Sequence of chain 48.B:
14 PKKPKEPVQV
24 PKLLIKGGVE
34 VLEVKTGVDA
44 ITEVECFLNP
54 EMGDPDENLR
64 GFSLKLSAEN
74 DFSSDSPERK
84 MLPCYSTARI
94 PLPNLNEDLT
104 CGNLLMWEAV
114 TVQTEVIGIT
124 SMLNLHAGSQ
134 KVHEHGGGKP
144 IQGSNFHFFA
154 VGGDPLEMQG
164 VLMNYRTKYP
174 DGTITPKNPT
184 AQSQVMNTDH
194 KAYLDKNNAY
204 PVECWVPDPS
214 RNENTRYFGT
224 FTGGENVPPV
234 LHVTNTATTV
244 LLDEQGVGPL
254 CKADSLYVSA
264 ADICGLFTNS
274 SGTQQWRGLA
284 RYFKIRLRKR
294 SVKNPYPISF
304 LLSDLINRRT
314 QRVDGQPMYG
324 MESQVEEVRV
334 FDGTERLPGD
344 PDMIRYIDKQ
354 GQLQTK

Sequence of chain 48.A:
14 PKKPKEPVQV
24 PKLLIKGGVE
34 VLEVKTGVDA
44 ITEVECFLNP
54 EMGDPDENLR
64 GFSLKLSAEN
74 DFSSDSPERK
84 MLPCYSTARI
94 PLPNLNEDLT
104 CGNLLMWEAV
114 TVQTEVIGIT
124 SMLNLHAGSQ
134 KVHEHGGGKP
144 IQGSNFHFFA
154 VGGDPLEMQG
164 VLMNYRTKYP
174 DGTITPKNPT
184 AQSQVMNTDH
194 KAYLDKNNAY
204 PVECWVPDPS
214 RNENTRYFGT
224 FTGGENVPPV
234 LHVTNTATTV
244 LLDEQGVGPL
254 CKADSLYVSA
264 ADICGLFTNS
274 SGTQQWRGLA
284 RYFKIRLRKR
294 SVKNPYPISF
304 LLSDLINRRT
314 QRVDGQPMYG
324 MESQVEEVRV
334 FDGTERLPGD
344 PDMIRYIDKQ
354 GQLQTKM

Binding-site contacts:
Ligand atom C9 contacts residue LEU67 of chain 48.A at 3.9 Å (hydrophobic).
Ligand atom C1 contacts residue LYS68 of chain 48.A at 3.8 Å.
Ligand atom N5 contacts residue ASN272 of chain 48.A at 3.1 Å (h-bond).
Ligand atom O8 contacts residue GLN278 of chain 48.A at 3.5 Å (h-bond).
Ligand atom O10 contacts residue LEU62 of chain 48.A at 3.6 Å.
Ligand atom O9 contacts residue LYS68 of chain 48.A at 2.8 Å (salt-bridge).
Ligand atom C10 contacts residue ASN272 of chain 48.A at 3.7 Å.
Ligand atom N5 contacts residue GLN278 of chain 48.A at 3.7 Å.
Ligand atom C5 contacts residue ASN272 of chain 48.A at 3.9 Å.
Ligand atom C11 contacts residue PHE270 of chain 48.A at 3.8 Å (hydrophobic).
Ligand atom O1B contacts residue THR276 of chain 48.A at 2.8 Å (h-bond).
Ligand atom C10 contacts residue LEU62 of chain 48.A at 3.9 Å (hydrophobic).
Ligand atom C11 contacts residue LEU62 of chain 48.A at 4.0 Å (hydrophobic).
Ligand atom C7 contacts residue GLN278 of chain 48.A at 3.8 Å.
Ligand atom O8 contacts residue ASN272 of chain 48.A at 3.5 Å (h-bond).
Ligand atom C9 contacts residue LYS68 of chain 48.A at 3.8 Å.
Ligand atom O1A contacts residue LYS68 of chain 48.A at 3.2 Å (salt-bridge).
Ligand atom C11 contacts residue HIS138 of chain 48.E at 3.4 Å.
Ligand atom C9 contacts residue GLN278 of chain 48.A at 3.2 Å.
Ligand atom C1 contacts residue THR276 of chain 48.A at 3.5 Å.
Ligand atom C10 contacts residue GLN278 of chain 48.A at 4.0 Å.
Ligand atom C11 contacts residue PHE75 of chain 48.B at 3.5 Å (hydrophobic).
Ligand atom O8 contacts residue LYS68 of chain 48.A at 3.9 Å.
Ligand atom C4 contacts residue ASN272 of chain 48.A at 4.0 Å.
Ligand atom C11 contacts residue GLN278 of chain 48.A at 3.4 Å.
Ligand atom O1A contacts residue SER274 of chain 48.A at 2.3 Å (h-bond).
Ligand atom C8 contacts residue GLN278 of chain 48.A at 3.7 Å.
Ligand atom C11 contacts residue THR276 of chain 48.A at 3.7 Å.
Ligand atom O9 contacts residue LEU67 of chain 48.A at 3.2 Å.
Ligand atom O1A contacts residue THR276 of chain 48.A at 3.4 Å (h-bond).
Ligand atom O1B contacts residue LYS68 of chain 48.A at 3.7 Å.
Ligand atom C6 contacts residue ASN272 of chain 48.A at 3.5 Å.
Ligand atom O1B contacts residue ASN272 of chain 48.A at 3.7 Å.
Ligand atom O1B contacts residue SER274 of chain 48.A at 3.9 Å.
Ligand atom C1 contacts residue SER274 of chain 48.A at 3.4 Å.
Ligand atom C11 contacts residue ASN272 of chain 48.A at 3.4 Å.
Ligand atom C10 contacts residue PHE75 of chain 48.B at 3.9 Å (hydrophobic).
Ligand atom C11 contacts residue PHE65 of chain 48.A at 3.7 Å (hydrophobic).
Ligand atom O8 contacts residue THR276 of chain 48.A at 3.2 Å.
Ligand atom O10 contacts residue PHE75 of chain 48.B at 3.5 Å.

Sequence of chain 48.E:
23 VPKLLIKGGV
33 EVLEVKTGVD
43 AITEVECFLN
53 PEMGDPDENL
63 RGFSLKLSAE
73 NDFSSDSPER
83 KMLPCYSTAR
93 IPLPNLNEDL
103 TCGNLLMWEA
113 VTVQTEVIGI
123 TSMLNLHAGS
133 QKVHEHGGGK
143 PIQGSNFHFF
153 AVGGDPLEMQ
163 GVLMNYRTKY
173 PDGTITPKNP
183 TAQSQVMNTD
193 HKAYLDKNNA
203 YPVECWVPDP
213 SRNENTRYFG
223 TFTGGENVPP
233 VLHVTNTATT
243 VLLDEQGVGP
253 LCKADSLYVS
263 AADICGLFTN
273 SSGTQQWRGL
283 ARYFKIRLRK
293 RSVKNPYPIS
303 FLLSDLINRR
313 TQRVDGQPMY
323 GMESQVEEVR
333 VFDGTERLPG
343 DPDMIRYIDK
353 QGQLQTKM

A small-molecule ligand and the protein it binds are described below.
Small molecule (SMILES): CC(=O)N[C@H]1[C@H]([C@H](O)[C@H](O)CO)O[C@@](O[C@H](CO)[C@@H](O)[C@@H]2O[C@@H](C(=O)O)C[C@H](O)[C@H]2NC(C)=O)(C(=O)O)C[C@@H]1O